Binding-site contacts:
Ligand atom C8 contacts residue TYR203 of chain 1.A at 4.0 Å (hydrophobic).
Ligand atom N2 contacts residue ASN153 of chain 1.A at 3.0 Å (h-bond).
Ligand atom C1 contacts residue NAG1 of chain 1.C at 4.5 Å.
Ligand atom O5 contacts residue NAG1 of chain 1.C at 3.6 Å.
Ligand atom C6 contacts residue NAG1 of chain 1.C at 4.4 Å.
Ligand atom C2 contacts residue TYR203 of chain 1.A at 3.7 Å (hydrophobic).
Ligand atom C8 contacts residue PRO204 of chain 1.A at 3.6 Å (hydrophobic).
Ligand atom C3 contacts residue TYR203 of chain 1.A at 3.7 Å (hydrophobic).
Ligand atom C5 contacts residue ASN153 of chain 1.A at 3.7 Å.
Ligand atom C8 contacts residue GLU227 of chain 1.A at 4.0 Å.
Ligand atom C8 contacts residue ILE152 of chain 1.A at 4.0 Å (hydrophobic).
Ligand atom O5 contacts residue ASN153 of chain 1.A at 2.3 Å (h-bond).
Ligand atom C2 contacts residue ASN153 of chain 1.A at 2.5 Å.
Ligand atom C7 contacts residue NAG1 of chain 1.C at 3.1 Å.
Ligand atom O4 contacts residue NAG1 of chain 1.C at 3.3 Å (h-bond).
Ligand atom C1 contacts residue NAG1 of chain 1.C at 3.9 Å.
Ligand atom C3 contacts residue NAG1 of chain 1.C at 4.0 Å.
Ligand atom C7 contacts residue GLU227 of chain 1.A at 4.3 Å.
Ligand atom C3 contacts residue ASN153 of chain 1.A at 3.8 Å.
Ligand atom C5 contacts residue NAG1 of chain 1.C at 3.1 Å.
Ligand atom C1 contacts residue ASN153 of chain 1.A at 1.5 Å.
Ligand atom O7 contacts residue ASN153 of chain 1.A at 3.5 Å (h-bond).
Ligand atom C8 contacts residue NAG1 of chain 1.C at 3.1 Å.
Ligand atom O7 contacts residue NAG1 of chain 1.C at 3.1 Å.
Ligand atom C7 contacts residue TYR203 of chain 1.A at 4.0 Å (hydrophobic).
Ligand atom C7 contacts residue ASN153 of chain 1.A at 3.4 Å.
Ligand atom C4 contacts residue NAG1 of chain 1.C at 3.7 Å.
Ligand atom N2 contacts residue NAG1 of chain 1.C at 3.4 Å (h-bond).
Ligand atom N2 contacts residue TYR203 of chain 1.A at 3.0 Å (h-bond).
Ligand atom C7 contacts residue ILE152 of chain 1.A at 4.4 Å (hydrophobic).
Ligand atom C8 contacts residue MET226 of chain 1.A at 4.1 Å (hydrophobic).
Ligand atom O7 contacts residue GLU227 of chain 1.A at 4.1 Å.
Ligand atom C1 contacts residue TYR203 of chain 1.A at 3.9 Å (hydrophobic).
Ligand atom C2 contacts residue NAG1 of chain 1.C at 4.4 Å.
Ligand atom O3 contacts residue TYR203 of chain 1.A at 4.4 Å.
Ligand atom C4 contacts residue ASN153 of chain 1.A at 4.2 Å.

The small molecule below binds the protein below.
Small molecule (SMILES): CC(=O)N[C@H]1[C@@H](O[C@H]2[C@H](O)[C@@H](NC(C)=O)CO[C@@H]2CO)O[C@H](CO)[C@@H](O)[C@@H]1O

Sequence of chain 1.A:
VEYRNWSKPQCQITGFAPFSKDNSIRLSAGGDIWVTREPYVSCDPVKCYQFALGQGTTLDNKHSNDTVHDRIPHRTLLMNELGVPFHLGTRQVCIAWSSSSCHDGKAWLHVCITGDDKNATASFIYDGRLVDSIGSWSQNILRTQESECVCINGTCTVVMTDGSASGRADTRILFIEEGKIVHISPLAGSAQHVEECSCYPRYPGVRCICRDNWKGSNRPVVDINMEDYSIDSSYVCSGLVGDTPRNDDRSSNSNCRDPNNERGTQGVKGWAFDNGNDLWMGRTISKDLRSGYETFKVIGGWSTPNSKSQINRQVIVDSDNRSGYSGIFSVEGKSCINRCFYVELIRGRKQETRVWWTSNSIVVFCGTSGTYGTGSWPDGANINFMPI